Binding-site contacts:
Ligand atom C8 contacts residue ARG20 of chain 1.B at 3.5 Å.
Ligand atom C10 contacts residue GLU22 of chain 1.B at 2.9 Å.
Ligand atom C8 contacts residue THR21 of chain 1.B at 3.1 Å.
Ligand atom C contacts residue GLU54 of chain 1.B at 3.7 Å.
Ligand atom C7 contacts residue ILE47 of chain 1.B at 3.4 Å (hydrophobic).
Ligand atom C7 contacts residue GLU22 of chain 1.B at 3.7 Å.
Ligand atom C1 contacts residue TYR49 of chain 1.B at 3.6 Å (hydrophobic).
Ligand atom C7 contacts residue ARG20 of chain 1.B at 3.8 Å.
Ligand atom N contacts residue TYR49 of chain 1.B at 3.3 Å (h-bond).
Ligand atom C2 contacts residue GLU54 of chain 1.B at 4.0 Å.
Ligand atom C9 contacts residue TYR49 of chain 1.B at 3.8 Å (hydrophobic).
Ligand atom C9 contacts residue GLU22 of chain 1.B at 3.7 Å.
Ligand atom C9 contacts residue ARG20 of chain 1.B at 3.5 Å.
Ligand atom O contacts residue GLU54 of chain 1.B at 3.9 Å.
Ligand atom C4 contacts residue GLU22 of chain 1.B at 3.1 Å.
Ligand atom C8 contacts residue GLU22 of chain 1.B at 3.3 Å.
Ligand atom C8 contacts residue TYR49 of chain 1.B at 3.5 Å (hydrophobic).
Ligand atom N contacts residue GLU54 of chain 1.B at 4.0 Å.
Ligand atom C5 contacts residue GLU22 of chain 1.B at 3.2 Å.
Ligand atom C6 contacts residue TYR49 of chain 1.B at 4.1 Å (hydrophobic).
Ligand atom C10 contacts residue TYR49 of chain 1.B at 4.0 Å (hydrophobic).
Ligand atom C7 contacts residue THR21 of chain 1.B at 3.8 Å.
Ligand atom C7 contacts residue TYR49 of chain 1.B at 3.8 Å (hydrophobic).
Ligand atom C2 contacts residue TYR49 of chain 1.B at 3.7 Å (hydrophobic).
Ligand atom N1 contacts residue TYR49 of chain 1.B at 3.5 Å (h-bond).
Ligand atom O contacts residue ILE47 of chain 1.B at 4.0 Å.
Ligand atom C1 contacts residue GLU54 of chain 1.B at 3.5 Å.
Ligand atom C6 contacts residue ILE47 of chain 1.B at 3.5 Å (hydrophobic).
Ligand atom N2 contacts residue ILE47 of chain 1.B at 3.9 Å.
Ligand atom C6 contacts residue GLU22 of chain 1.B at 4.0 Å.
Ligand atom C9 contacts residue THR21 of chain 1.B at 3.8 Å.
Ligand atom C5 contacts residue TYR49 of chain 1.B at 4.2 Å (hydrophobic).
Ligand atom C7 contacts residue ILE48 of chain 1.B at 4.3 Å (hydrophobic).

The small molecule below binds the protein below.
Small molecule (SMILES): C[C@@H](N)c1nc(Cc2ccccc2)no1

Sequence of chain 1.B:
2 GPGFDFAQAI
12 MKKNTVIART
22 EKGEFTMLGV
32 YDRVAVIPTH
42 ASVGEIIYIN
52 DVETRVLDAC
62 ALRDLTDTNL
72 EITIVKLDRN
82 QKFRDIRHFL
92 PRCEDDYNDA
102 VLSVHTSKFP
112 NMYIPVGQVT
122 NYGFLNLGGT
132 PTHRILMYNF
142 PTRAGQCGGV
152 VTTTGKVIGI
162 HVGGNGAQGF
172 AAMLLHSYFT